The small molecule below binds the protein below.
Small molecule (SMILES): CCCCCCCCOS(=O)(=O)[O-]

Sequence of chain 1.B:
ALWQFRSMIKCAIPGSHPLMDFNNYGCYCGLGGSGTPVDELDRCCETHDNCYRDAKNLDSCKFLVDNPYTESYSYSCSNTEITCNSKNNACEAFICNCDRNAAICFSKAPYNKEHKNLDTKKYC

Binding-site contacts:
Ligand atom S contacts residue HIS17 of chain 1.B at 4.1 Å.
Ligand atom O1 contacts residue MET20 of chain 1.B at 4.2 Å.
Ligand atom O4 contacts residue HIS17 of chain 1.B at 4.0 Å.
Ligand atom O1 contacts residue LEU19 of chain 1.B at 4.0 Å.
Ligand atom O2 contacts residue LEU19 of chain 1.B at 3.0 Å (h-bond).
Ligand atom O4 contacts residue LYS10 of chain 1.B at 4.1 Å.
Ligand atom O2 contacts residue HIS17 of chain 1.B at 2.7 Å.
Ligand atom O3 contacts residue ARG6 of chain 1.B at 2.9 Å (salt-bridge).
Ligand atom O4 contacts residue OSF1 of chain 1.K at 2.8 Å (h-bond).
Ligand atom S contacts residue OSF1 of chain 1.K at 4.4 Å.
Ligand atom O2 contacts residue PRO18 of chain 1.B at 3.1 Å (h-bond).
Ligand atom O4 contacts residue ARG6 of chain 1.B at 2.9 Å (salt-bridge).
Ligand atom S contacts residue LEU19 of chain 1.B at 3.9 Å.
Ligand atom S contacts residue MET20 of chain 1.B at 4.4 Å.
Ligand atom S contacts residue ARG6 of chain 1.B at 3.5 Å (salt-bridge).
Ligand atom O3 contacts residue LEU19 of chain 1.B at 3.6 Å.
Ligand atom C4 contacts residue LEU19 of chain 1.B at 3.9 Å (hydrophobic).
Ligand atom C3 contacts residue LEU19 of chain 1.B at 3.4 Å (hydrophobic).
Ligand atom O2 contacts residue MET20 of chain 1.B at 3.2 Å (h-bond).
Ligand atom S contacts residue PRO18 of chain 1.B at 4.1 Å.
Ligand atom O3 contacts residue PRO18 of chain 1.B at 4.0 Å.
Ligand atom O4 contacts residue PRO18 of chain 1.B at 4.2 Å.